Binding-site contacts:
Ligand atom C6 contacts residue PHE69 of chain 1.E at 4.5 Å (hydrophobic).
Ligand atom C4 contacts residue ASN72 of chain 1.E at 4.2 Å.
Ligand atom C5 contacts residue ASN72 of chain 1.E at 3.6 Å.
Ligand atom C3 contacts residue ASN72 of chain 1.E at 3.8 Å.
Ligand atom O5 contacts residue ASN72 of chain 1.E at 2.3 Å (h-bond).
Ligand atom C1 contacts residue ASN72 of chain 1.E at 1.4 Å.
Ligand atom C2 contacts residue ASN72 of chain 1.E at 2.4 Å.
Ligand atom O6 contacts residue PHE69 of chain 1.E at 4.3 Å.
Ligand atom C7 contacts residue ASN72 of chain 1.E at 4.1 Å.
Ligand atom N2 contacts residue ASN72 of chain 1.E at 2.9 Å (h-bond).

This small molecule binds to this protein.
Small molecule (SMILES): CC(=O)N[C@H]1[C@H](O[C@H]2[C@H](O)[C@@H](NC(C)=O)CO[C@@H]2CO)O[C@H](CO)[C@@H](O[C@@H]2O[C@H](CO[C@H]3O[C@H](CO)[C@@H](O)[C@H](O[C@H]4O[C@H](CO)[C@@H](O)[C@H](O)[C@@H]4O)[C@@H]3O)[C@@H](O)[C@H](O)[C@@H]2O)[C@@H]1O

Sequence of chain 1.E:
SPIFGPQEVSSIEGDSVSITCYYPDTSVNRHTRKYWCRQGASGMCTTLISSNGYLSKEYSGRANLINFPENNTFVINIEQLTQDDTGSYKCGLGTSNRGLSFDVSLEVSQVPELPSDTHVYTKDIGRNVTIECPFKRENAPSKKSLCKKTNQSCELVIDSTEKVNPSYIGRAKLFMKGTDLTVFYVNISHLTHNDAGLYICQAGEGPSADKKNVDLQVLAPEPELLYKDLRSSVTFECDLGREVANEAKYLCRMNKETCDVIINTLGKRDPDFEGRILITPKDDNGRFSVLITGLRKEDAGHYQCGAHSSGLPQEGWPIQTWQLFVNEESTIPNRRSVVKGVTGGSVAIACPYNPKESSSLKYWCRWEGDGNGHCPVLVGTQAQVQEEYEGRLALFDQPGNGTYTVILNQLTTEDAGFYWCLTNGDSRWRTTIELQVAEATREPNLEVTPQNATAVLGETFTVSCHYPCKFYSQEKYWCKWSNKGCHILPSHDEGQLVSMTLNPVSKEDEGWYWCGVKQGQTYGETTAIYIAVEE